The protein below binds the small molecule below.
Small molecule (SMILES): CC(=O)N[C@@H]1[C@@H](O)[C@H](O)[C@@H](CO)O[C@H]1O

Binding-site contacts:
Ligand atom C1 contacts residue ILE382 of chain 1.B at 4.2 Å (hydrophobic).
Ligand atom O5 contacts residue ILE382 of chain 1.B at 3.2 Å.
Ligand atom C7 contacts residue GLN375 of chain 1.B at 4.4 Å.
Ligand atom N2 contacts residue ASN379 of chain 1.B at 2.9 Å (h-bond).
Ligand atom C6 contacts residue ILE382 of chain 1.B at 3.8 Å (hydrophobic).
Ligand atom C5 contacts residue ASN379 of chain 1.B at 3.6 Å.
Ligand atom O5 contacts residue SER381 of chain 1.B at 3.4 Å (h-bond).
Ligand atom O7 contacts residue GLN375 of chain 1.B at 3.4 Å.
Ligand atom C5 contacts residue ILE382 of chain 1.B at 4.2 Å (hydrophobic).
Ligand atom O5 contacts residue GLN375 of chain 1.B at 4.4 Å.
Ligand atom C1 contacts residue SER381 of chain 1.B at 3.6 Å.
Ligand atom C6 contacts residue SER381 of chain 1.B at 4.0 Å.
Ligand atom C2 contacts residue GLN375 of chain 1.B at 4.1 Å.
Ligand atom C2 contacts residue ASN379 of chain 1.B at 2.4 Å.
Ligand atom C5 contacts residue SER381 of chain 1.B at 3.7 Å.
Ligand atom O6 contacts residue GLU385 of chain 1.B at 3.8 Å.
Ligand atom C1 contacts residue ASN379 of chain 1.B at 1.4 Å.
Ligand atom C4 contacts residue ASN379 of chain 1.B at 4.2 Å.
Ligand atom C7 contacts residue ASN379 of chain 1.B at 3.7 Å.
Ligand atom O6 contacts residue ILE382 of chain 1.B at 3.7 Å.
Ligand atom O7 contacts residue LYS374 of chain 1.B at 4.0 Å.
Ligand atom O7 contacts residue ASN379 of chain 1.B at 4.0 Å.
Ligand atom C6 contacts residue TYR371 of chain 1.B at 4.2 Å (hydrophobic).
Ligand atom C3 contacts residue ASN379 of chain 1.B at 3.8 Å.
Ligand atom O6 contacts residue SER381 of chain 1.B at 3.3 Å (h-bond).
Ligand atom C1 contacts residue GLN375 of chain 1.B at 4.0 Å.
Ligand atom O5 contacts residue ASN379 of chain 1.B at 2.3 Å (h-bond).

Sequence of chain 1.B:
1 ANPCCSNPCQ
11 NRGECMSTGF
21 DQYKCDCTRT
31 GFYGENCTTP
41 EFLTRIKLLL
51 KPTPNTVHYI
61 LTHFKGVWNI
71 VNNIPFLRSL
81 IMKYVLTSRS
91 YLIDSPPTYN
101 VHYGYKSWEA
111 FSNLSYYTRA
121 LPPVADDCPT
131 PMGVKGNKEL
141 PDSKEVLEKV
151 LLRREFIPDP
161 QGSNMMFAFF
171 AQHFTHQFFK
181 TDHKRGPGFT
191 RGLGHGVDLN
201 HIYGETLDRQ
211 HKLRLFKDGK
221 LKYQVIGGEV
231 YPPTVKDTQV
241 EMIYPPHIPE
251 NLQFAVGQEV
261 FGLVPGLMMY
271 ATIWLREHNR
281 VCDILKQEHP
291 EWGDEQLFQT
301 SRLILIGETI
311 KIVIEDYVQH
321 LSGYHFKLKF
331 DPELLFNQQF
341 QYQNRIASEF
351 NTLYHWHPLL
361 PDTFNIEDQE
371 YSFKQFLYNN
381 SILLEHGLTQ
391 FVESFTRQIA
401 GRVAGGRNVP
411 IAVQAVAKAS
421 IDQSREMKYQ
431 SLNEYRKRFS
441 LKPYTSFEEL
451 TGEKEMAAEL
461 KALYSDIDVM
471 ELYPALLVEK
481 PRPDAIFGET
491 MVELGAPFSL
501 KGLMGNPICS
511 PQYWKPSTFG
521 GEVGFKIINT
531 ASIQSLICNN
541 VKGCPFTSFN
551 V